This protein binds this small molecule.
Small molecule (SMILES): Cc1cnc(Nc2ccc(C(=O)NC3CCN(C)CC3)c(F)c2)nc1Nc1ccc(Cl)c(NS(=O)(=O)C(C)(C)C)c1

Sequence of chain 1.A:
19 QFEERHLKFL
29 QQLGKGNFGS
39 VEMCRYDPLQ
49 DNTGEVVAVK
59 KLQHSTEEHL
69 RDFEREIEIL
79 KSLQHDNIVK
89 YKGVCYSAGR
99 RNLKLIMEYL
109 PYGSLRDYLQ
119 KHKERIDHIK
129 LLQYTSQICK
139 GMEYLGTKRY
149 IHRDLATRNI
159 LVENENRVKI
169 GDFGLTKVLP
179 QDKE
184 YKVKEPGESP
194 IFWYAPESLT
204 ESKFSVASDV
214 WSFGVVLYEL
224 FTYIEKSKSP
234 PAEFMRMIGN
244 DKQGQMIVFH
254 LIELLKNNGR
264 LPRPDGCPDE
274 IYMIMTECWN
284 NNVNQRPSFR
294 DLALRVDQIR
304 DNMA

Binding-site contacts:
Ligand atom S05 contacts residue ASN157 of chain 1.A at 3.5 Å (h-bond).
Ligand atom C39 contacts residue GLY111 of chain 1.A at 3.7 Å.
Ligand atom C24 contacts residue LEU108 of chain 1.A at 3.6 Å (hydrophobic).
Ligand atom C18 contacts residue LEU159 of chain 1.A at 3.4 Å (hydrophobic).
Ligand atom C19 contacts residue MET105 of chain 1.A at 3.7 Å (hydrophobic).
Ligand atom C20 contacts residue ALA56 of chain 1.A at 3.6 Å (hydrophobic).
Ligand atom CL1 contacts residue LEU31 of chain 1.A at 3.7 Å.
Ligand atom C32 contacts residue LEU31 of chain 1.A at 3.5 Å (hydrophobic).
Ligand atom N30 contacts residue LEU31 of chain 1.A at 3.5 Å (h-bond).
Ligand atom C20 contacts residue GLU106 of chain 1.A at 3.2 Å.
Ligand atom N16 contacts residue VAL39 of chain 1.A at 3.7 Å.
Ligand atom F27 contacts residue LEU31 of chain 1.A at 2.8 Å.
Ligand atom C35 contacts residue ASP115 of chain 1.A at 3.6 Å.
Ligand atom C08 contacts residue GLY34 of chain 1.A at 3.6 Å.
Ligand atom C13 contacts residue LEU31 of chain 1.A at 3.4 Å (hydrophobic).
Ligand atom C40 contacts residue GLY111 of chain 1.A at 3.4 Å.
Ligand atom C17 contacts residue LEU159 of chain 1.A at 3.4 Å (hydrophobic).
Ligand atom C08 contacts residue ASP170 of chain 1.A at 3.7 Å.
Ligand atom C36 contacts residue ASP115 of chain 1.A at 3.0 Å.
Ligand atom O11 contacts residue ASN157 of chain 1.A at 2.7 Å (h-bond).
Ligand atom C20 contacts residue LEU108 of chain 1.A at 3.6 Å (hydrophobic).
Ligand atom C33 contacts residue LEU31 of chain 1.A at 3.1 Å (hydrophobic).
Ligand atom C22 contacts residue LEU108 of chain 1.A at 3.7 Å (hydrophobic).
Ligand atom C14 contacts residue LEU31 of chain 1.A at 3.6 Å (hydrophobic).
Ligand atom C13 contacts residue GLY32 of chain 1.A at 3.6 Å.
Ligand atom CL1 contacts residue GLY32 of chain 1.A at 3.4 Å.
Ligand atom C20 contacts residue LEU159 of chain 1.A at 3.7 Å (hydrophobic).
Ligand atom C07 contacts residue ASP170 of chain 1.A at 3.3 Å.
Ligand atom C18 contacts residue ALA56 of chain 1.A at 3.7 Å (hydrophobic).
Ligand atom N04 contacts residue ARG156 of chain 1.A at 3.5 Å (salt-bridge).
Ligand atom C09 contacts residue GLY34 of chain 1.A at 3.6 Å.
Ligand atom C19 contacts residue ALA56 of chain 1.A at 3.7 Å (hydrophobic).
Ligand atom N23 contacts residue LEU108 of chain 1.A at 2.8 Å (h-bond).
Ligand atom C40 contacts residue LEU108 of chain 1.A at 3.5 Å (hydrophobic).
Ligand atom N34 contacts residue ASP115 of chain 1.A at 3.3 Å (salt-bridge).
Ligand atom O10 contacts residue ASN157 of chain 1.A at 2.9 Å (h-bond).
Ligand atom O10 contacts residue ASP170 of chain 1.A at 3.1 Å.
Ligand atom C14 contacts residue VAL39 of chain 1.A at 3.7 Å (hydrophobic).
Ligand atom N21 contacts residue LEU108 of chain 1.A at 3.0 Å (h-bond).
Ligand atom C24 contacts residue GLY111 of chain 1.A at 3.5 Å.